This protein binds this small molecule.
Small molecule (SMILES): N#C[Fe](=C=O)C#N

Sequence of chain 1.E:
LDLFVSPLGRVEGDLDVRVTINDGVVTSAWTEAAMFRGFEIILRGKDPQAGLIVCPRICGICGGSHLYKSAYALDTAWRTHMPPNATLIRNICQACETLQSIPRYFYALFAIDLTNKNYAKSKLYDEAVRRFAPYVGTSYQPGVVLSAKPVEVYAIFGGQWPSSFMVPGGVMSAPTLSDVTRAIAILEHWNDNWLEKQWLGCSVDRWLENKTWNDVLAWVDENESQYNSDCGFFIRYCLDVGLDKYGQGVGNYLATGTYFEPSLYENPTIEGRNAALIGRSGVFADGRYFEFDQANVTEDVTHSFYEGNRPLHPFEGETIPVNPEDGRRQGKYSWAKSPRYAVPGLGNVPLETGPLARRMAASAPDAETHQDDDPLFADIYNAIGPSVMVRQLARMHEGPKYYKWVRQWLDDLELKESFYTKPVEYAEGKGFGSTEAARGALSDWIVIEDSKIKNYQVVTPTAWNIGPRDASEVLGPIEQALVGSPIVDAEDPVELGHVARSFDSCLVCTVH

Binding-site contacts:
Ligand atom C3 contacts residue LEU445 of chain 1.E at 3.9 Å (hydrophobic).
Ligand atom O3 contacts residue LEU445 of chain 1.E at 3.0 Å.
Ligand atom C1 contacts residue ARG442 of chain 1.E at 3.6 Å.
Ligand atom N1 contacts residue THR465 of chain 1.E at 2.7 Å (h-bond).
Ligand atom C3 contacts residue PRO464 of chain 1.E at 3.4 Å (hydrophobic).
Ligand atom C1 contacts residue CYS64 of chain 1.E at 4.2 Å (hydrophobic).
Ligand atom O3 contacts residue HIS68 of chain 1.E at 3.6 Å.
Ligand atom FE contacts residue ARG442 of chain 1.E at 4.0 Å.
Ligand atom C3 contacts residue ALA440 of chain 1.E at 3.7 Å (hydrophobic).
Ligand atom N2 contacts residue ALA441 of chain 1.E at 3.2 Å (h-bond).
Ligand atom C2 contacts residue ALA440 of chain 1.E at 3.4 Å (hydrophobic).
Ligand atom C3 contacts residue CYS64 of chain 1.E at 3.2 Å (hydrophobic).
Ligand atom N1 contacts residue CYS512 of chain 1.E at 3.4 Å.
Ligand atom FE contacts residue CYS509 of chain 1.E at 4.2 Å.
Ligand atom O3 contacts residue ALA440 of chain 1.E at 3.4 Å.
Ligand atom N1 contacts residue CYS509 of chain 1.E at 3.8 Å.
Ligand atom C2 contacts residue CYS64 of chain 1.E at 3.1 Å (hydrophobic).
Ligand atom O3 contacts residue PRO464 of chain 1.E at 3.1 Å.
Ligand atom C2 contacts residue ARG442 of chain 1.E at 3.2 Å.
Ligand atom N1 contacts residue PRO464 of chain 1.E at 3.2 Å.
Ligand atom N1 contacts residue ARG442 of chain 1.E at 3.9 Å.
Ligand atom FE contacts residue CYS512 of chain 1.E at 2.4 Å.
Ligand atom N2 contacts residue ALA440 of chain 1.E at 3.0 Å.
Ligand atom C3 contacts residue CYS512 of chain 1.E at 3.1 Å (hydrophobic).
Ligand atom C1 contacts residue THR465 of chain 1.E at 3.7 Å.
Ligand atom O3 contacts residue CYS512 of chain 1.E at 4.1 Å.
Ligand atom FE contacts residue 3NI1 of chain 1.IA at 2.7 Å.
Ligand atom C1 contacts residue PRO464 of chain 1.E at 3.4 Å (hydrophobic).
Ligand atom N1 contacts residue THR463 of chain 1.E at 4.2 Å.
Ligand atom N2 contacts residue ARG442 of chain 1.E at 2.8 Å (salt-bridge).
Ligand atom N2 contacts residue CYS64 of chain 1.E at 3.4 Å.
Ligand atom O3 contacts residue CYS64 of chain 1.E at 4.0 Å.
Ligand atom C3 contacts residue HIS68 of chain 1.E at 3.4 Å.
Ligand atom C1 contacts residue CYS512 of chain 1.E at 3.1 Å (hydrophobic).
Ligand atom C1 contacts residue CYS509 of chain 1.E at 3.7 Å (hydrophobic).
Ligand atom C1 contacts residue 3NI1 of chain 1.IA at 3.7 Å.
Ligand atom FE contacts residue CYS64 of chain 1.E at 2.3 Å.
Ligand atom FE contacts residue HIS68 of chain 1.E at 4.2 Å.
Ligand atom C2 contacts residue PRO464 of chain 1.E at 4.0 Å (hydrophobic).
Ligand atom C2 contacts residue 3NI1 of chain 1.IA at 3.8 Å.